Sequence of chain 1.A:
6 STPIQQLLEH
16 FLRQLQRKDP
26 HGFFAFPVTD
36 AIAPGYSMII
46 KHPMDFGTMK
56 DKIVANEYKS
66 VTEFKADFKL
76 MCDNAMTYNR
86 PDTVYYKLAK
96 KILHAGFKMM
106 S

Binding-site contacts:
Ligand atom C32 contacts residue ASN84 of chain 1.A at 3.8 Å.
Ligand atom C11 contacts residue TYR90 of chain 1.A at 3.8 Å (hydrophobic).
Ligand atom O49 contacts residue ARG85 of chain 1.A at 3.8 Å.
Ligand atom O48 contacts residue ASN84 of chain 1.A at 3.6 Å.
Ligand atom F25 contacts residue PHE28 of chain 1.A at 3.5 Å.
Ligand atom N37 contacts residue ASN84 of chain 1.A at 2.9 Å (h-bond).
Ligand atom C28 contacts residue ILE37 of chain 1.A at 3.8 Å (hydrophobic).
Ligand atom S27 contacts residue ILE37 of chain 1.A at 3.4 Å (h-bond).
Ligand atom C29 contacts residue ASN84 of chain 1.A at 3.2 Å.
Ligand atom F24 contacts residue ILE37 of chain 1.A at 3.6 Å.
Ligand atom N35 contacts residue ILE37 of chain 1.A at 2.8 Å (h-bond).
Ligand atom C53 contacts residue TYR83 of chain 1.A at 3.3 Å (hydrophobic).
Ligand atom C01 contacts residue PHE29 of chain 1.A at 3.5 Å (hydrophobic).
Ligand atom O33 contacts residue ASN84 of chain 1.A at 2.9 Å (h-bond).
Ligand atom C39 contacts residue ASN84 of chain 1.A at 3.5 Å.
Ligand atom C22 contacts residue TYR90 of chain 1.A at 3.7 Å (hydrophobic).
Ligand atom C19 contacts residue ILE37 of chain 1.A at 3.8 Å (hydrophobic).
Ligand atom C28 contacts residue TYR90 of chain 1.A at 3.6 Å (hydrophobic).
Ligand atom C29 contacts residue TYR83 of chain 1.A at 3.8 Å (hydrophobic).
Ligand atom C29 contacts residue TYR90 of chain 1.A at 3.8 Å (hydrophobic).
Ligand atom O48 contacts residue ARG85 of chain 1.A at 2.9 Å (salt-bridge).
Ligand atom C20 contacts residue TYR90 of chain 1.A at 3.4 Å (hydrophobic).
Ligand atom C41 contacts residue ASN84 of chain 1.A at 3.6 Å.
Ligand atom C05 contacts residue PHE28 of chain 1.A at 3.5 Å (hydrophobic).
Ligand atom C09 contacts residue PHE28 of chain 1.A at 3.3 Å (hydrophobic).
Ligand atom N35 contacts residue ALA38 of chain 1.A at 3.7 Å.
Ligand atom N08 contacts residue VAL33 of chain 1.A at 3.6 Å.
Ligand atom C20 contacts residue ILE37 of chain 1.A at 3.8 Å (hydrophobic).
Ligand atom S27 contacts residue TYR90 of chain 1.A at 3.6 Å (h-bond).
Ligand atom F24 contacts residue TYR90 of chain 1.A at 3.3 Å.
Ligand atom F25 contacts residue TYR90 of chain 1.A at 3.3 Å.
Ligand atom C05 contacts residue VAL33 of chain 1.A at 3.6 Å (hydrophobic).
Ligand atom C34 contacts residue ASN84 of chain 1.A at 3.8 Å.
Ligand atom C34 contacts residue TYR83 of chain 1.A at 3.8 Å (hydrophobic).
Ligand atom O48 contacts residue THR88 of chain 1.A at 3.7 Å.
Ligand atom N37 contacts residue TYR83 of chain 1.A at 3.6 Å.
Ligand atom C53 contacts residue ASN84 of chain 1.A at 3.7 Å.
Ligand atom C28 contacts residue ASN84 of chain 1.A at 3.8 Å.
Ligand atom C26 contacts residue TYR90 of chain 1.A at 3.8 Å (hydrophobic).
Ligand atom C34 contacts residue ILE37 of chain 1.A at 3.7 Å (hydrophobic).

A protein and the small-molecule ligand that binds it are described below.
Small molecule (SMILES): CCn1cc(-c2cccc(C(F)(F)F)c2)c2sc(/C(N)=N/C3CCS(=O)(=O)CC3)cc2c1=O